Binding-site contacts:
Ligand atom CB contacts residue TYR160 of chain 1.A at 3.4 Å (hydrophobic).
Ligand atom O contacts residue TYR85 of chain 1.A at 3.5 Å (h-bond).
Ligand atom CD2 contacts residue TYR124 of chain 1.A at 3.5 Å (hydrophobic).
Ligand atom CE1 contacts residue HIS71 of chain 1.A at 3.4 Å.
Ligand atom CB contacts residue ASN78 of chain 1.A at 3.3 Å.
Ligand atom OXT contacts residue THR144 of chain 1.A at 2.6 Å (h-bond).
Ligand atom N contacts residue TYR172 of chain 1.A at 2.7 Å (h-bond).
Ligand atom OG1 contacts residue HIS71 of chain 1.A at 3.3 Å.
Ligand atom C contacts residue TYR85 of chain 1.A at 3.4 Å (hydrophobic).
Ligand atom CG contacts residue ASN78 of chain 1.A at 3.5 Å.
Ligand atom OXT contacts residue TYR85 of chain 1.A at 2.7 Å (h-bond).
Ligand atom C contacts residue TYR8 of chain 1.A at 3.5 Å (hydrophobic).
Ligand atom O contacts residue TYR160 of chain 1.A at 3.4 Å (h-bond).
Ligand atom N contacts residue TYR8 of chain 1.A at 3.5 Å (h-bond).
Ligand atom C contacts residue THR144 of chain 1.A at 3.5 Å.
Ligand atom OXT contacts residue LYS147 of chain 1.A at 3.2 Å.
Ligand atom O contacts residue TRP148 of chain 1.A at 2.9 Å (h-bond).
Ligand atom CE3 contacts residue TYR124 of chain 1.A at 3.4 Å (hydrophobic).
Ligand atom CZ2 contacts residue TYR124 of chain 1.A at 3.5 Å (hydrophobic).
Ligand atom CD1 contacts residue ASN78 of chain 1.A at 3.5 Å.
Ligand atom C contacts residue LYS147 of chain 1.A at 3.5 Å.
Ligand atom N contacts residue GLU64 of chain 1.A at 3.0 Å (salt-bridge).
Ligand atom O contacts residue LYS67 of chain 1.A at 3.1 Å (salt-bridge).
Ligand atom N contacts residue TYR8 of chain 1.A at 2.8 Å (h-bond).
Ligand atom O contacts residue GLN157 of chain 1.A at 3.0 Å (h-bond).
Ligand atom O contacts residue TYR160 of chain 1.A at 3.2 Å (h-bond).
Ligand atom CG2 contacts residue MET98 of chain 1.A at 2.8 Å (hydrophobic).
Ligand atom OH contacts residue HIS71 of chain 1.A at 2.7 Å (h-bond).
Ligand atom CZ contacts residue HIS71 of chain 1.A at 3.5 Å.
Ligand atom CE2 contacts residue GLN157 of chain 1.A at 3.5 Å.
Ligand atom CA contacts residue ASN78 of chain 1.A at 3.5 Å.
Ligand atom CB contacts residue GLU64 of chain 1.A at 3.4 Å.
Ligand atom CH2 contacts residue TYR124 of chain 1.A at 3.4 Å (hydrophobic).
Ligand atom CA contacts residue GLU64 of chain 1.A at 3.4 Å.
Ligand atom N contacts residue ASN78 of chain 1.A at 2.7 Å (h-bond).
Ligand atom O contacts residue TYR8 of chain 1.A at 3.5 Å.
Ligand atom O contacts residue LYS147 of chain 1.A at 2.7 Å (salt-bridge).
Ligand atom CG2 contacts residue HIS71 of chain 1.A at 3.3 Å.
Ligand atom CD2 contacts residue TYR8 of chain 1.A at 3.4 Å (hydrophobic).
Ligand atom CZ3 contacts residue TYR124 of chain 1.A at 3.5 Å (hydrophobic).

A small-molecule ligand and the protein it binds are described below.
Small molecule (SMILES): CC(C)C[C@H](NC(=O)[C@@H]1CCCN1C(=O)[C@H](Cc1ccc(O)cc1)NC(=O)[C@@H](N)CCCN=C(N)N)C(=O)N[C@H](C(=O)N[C@@H](Cc1ccccc1)C(=O)NCC(=O)N[C@@H](CC1=c2ccccc2=NC1)C(=O)O)[C@@H](C)O

Sequence of chain 1.A:
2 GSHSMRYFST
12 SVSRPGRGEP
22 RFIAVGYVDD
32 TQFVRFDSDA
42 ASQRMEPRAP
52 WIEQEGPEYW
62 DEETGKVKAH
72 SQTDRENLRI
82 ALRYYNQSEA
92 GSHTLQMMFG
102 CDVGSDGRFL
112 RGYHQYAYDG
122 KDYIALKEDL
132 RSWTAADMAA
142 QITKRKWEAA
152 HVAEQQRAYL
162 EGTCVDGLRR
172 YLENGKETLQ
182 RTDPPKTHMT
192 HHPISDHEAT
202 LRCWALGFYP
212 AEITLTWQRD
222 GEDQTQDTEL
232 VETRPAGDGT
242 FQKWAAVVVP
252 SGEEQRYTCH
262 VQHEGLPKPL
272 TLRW